Binding-site contacts:
Ligand atom C3 contacts residue TRP364 of chain 1.F at 4.5 Å (hydrophobic).
Ligand atom O5 contacts residue ASN308 of chain 1.F at 2.3 Å (h-bond).
Ligand atom N2 contacts residue ASN308 of chain 1.F at 2.9 Å (h-bond).
Ligand atom C8 contacts residue ASN308 of chain 1.F at 4.1 Å.
Ligand atom C3 contacts residue ASN308 of chain 1.F at 3.8 Å.
Ligand atom C8 contacts residue SER362 of chain 1.F at 4.4 Å.
Ligand atom C8 contacts residue TRP364 of chain 1.F at 3.7 Å (hydrophobic).
Ligand atom C2 contacts residue ASN308 of chain 1.F at 2.5 Å.
Ligand atom C2 contacts residue TRP364 of chain 1.F at 4.5 Å (hydrophobic).
Ligand atom C7 contacts residue TRP364 of chain 1.F at 4.3 Å (hydrophobic).
Ligand atom N2 contacts residue TRP364 of chain 1.F at 3.6 Å.
Ligand atom C7 contacts residue ASN308 of chain 1.F at 3.8 Å.
Ligand atom C1 contacts residue ASN308 of chain 1.F at 1.4 Å.
Ligand atom C5 contacts residue ASN308 of chain 1.F at 3.6 Å.
Ligand atom C4 contacts residue ASN308 of chain 1.F at 4.2 Å.

A protein and the small-molecule ligand that binds it are described below.
Small molecule (SMILES): CC(=O)N[C@@H]1[C@@H](O)[C@H](O)[C@@H](CO)O[C@H]1O

Sequence of chain 1.F:
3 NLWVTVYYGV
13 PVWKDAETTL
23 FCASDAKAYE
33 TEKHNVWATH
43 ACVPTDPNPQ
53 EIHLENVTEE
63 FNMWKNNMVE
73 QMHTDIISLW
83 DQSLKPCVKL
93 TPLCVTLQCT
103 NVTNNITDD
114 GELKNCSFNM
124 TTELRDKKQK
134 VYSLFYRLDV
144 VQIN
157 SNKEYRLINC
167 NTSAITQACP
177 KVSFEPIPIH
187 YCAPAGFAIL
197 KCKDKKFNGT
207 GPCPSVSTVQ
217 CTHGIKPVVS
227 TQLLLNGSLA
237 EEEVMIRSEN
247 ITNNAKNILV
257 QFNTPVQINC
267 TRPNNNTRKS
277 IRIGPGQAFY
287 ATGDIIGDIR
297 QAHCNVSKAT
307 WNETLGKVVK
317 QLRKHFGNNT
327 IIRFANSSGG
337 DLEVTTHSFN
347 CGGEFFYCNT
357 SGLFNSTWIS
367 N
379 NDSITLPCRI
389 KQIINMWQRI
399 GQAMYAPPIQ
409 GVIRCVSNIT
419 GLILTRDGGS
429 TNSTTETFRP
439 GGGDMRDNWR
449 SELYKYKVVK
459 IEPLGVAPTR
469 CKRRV